This small molecule binds to this protein.
Small molecule (SMILES): Nc1ncnc2c1ncn2[C@@H]1O[C@H](CO[P](=O)(O)O[P](=O)(O)OC[C@H]2O[C@@H](O)[C@H](O)[C@@H]2O)[C@@H](O)[C@H]1O

Binding-site contacts:
Ligand atom C4 contacts residue ALA151 of chain 1.C at 3.6 Å (hydrophobic).
Ligand atom O2B contacts residue GLY298 of chain 1.C at 3.2 Å.
Ligand atom C2 contacts residue THR186 of chain 1.C at 3.6 Å.
Ligand atom N1 contacts residue THR184 of chain 1.C at 2.9 Å (h-bond).
Ligand atom C5' contacts residue ARG152 of chain 1.C at 3.5 Å.
Ligand atom O2B contacts residue PRO299 of chain 1.C at 3.5 Å (h-bond).
Ligand atom C8 contacts residue PHE268 of chain 1.C at 3.5 Å (hydrophobic).
Ligand atom O1A contacts residue ARG152 of chain 1.C at 3.6 Å (salt-bridge).
Ligand atom N7 contacts residue PHE268 of chain 1.C at 3.5 Å.
Ligand atom C2D contacts residue ARG275 of chain 1.C at 3.6 Å.
Ligand atom O1A contacts residue ASN153 of chain 1.C at 3.7 Å.
Ligand atom C5 contacts residue PHE268 of chain 1.C at 3.4 Å (hydrophobic).
Ligand atom O2D contacts residue GLU271 of chain 1.C at 3.1 Å (salt-bridge).
Ligand atom O2B contacts residue GLY300 of chain 1.C at 3.0 Å (h-bond).
Ligand atom N3 contacts residue PHE268 of chain 1.C at 3.6 Å.
Ligand atom C5D contacts residue GLY149 of chain 1.C at 3.3 Å.
Ligand atom N1 contacts residue ALA151 of chain 1.C at 3.8 Å.
Ligand atom O4D contacts residue GLY149 of chain 1.C at 3.2 Å (h-bond).
Ligand atom O2A contacts residue GLY298 of chain 1.C at 3.5 Å.
Ligand atom C2 contacts residue THR184 of chain 1.C at 3.4 Å.
Ligand atom O2D contacts residue ARG275 of chain 1.C at 3.0 Å (salt-bridge).
Ligand atom O1A contacts residue GLY150 of chain 1.C at 3.3 Å.
Ligand atom N9 contacts residue PHE268 of chain 1.C at 3.6 Å.
Ligand atom C2 contacts residue ALA151 of chain 1.C at 3.5 Å (hydrophobic).
Ligand atom O2B contacts residue THR301 of chain 1.C at 3.2 Å (h-bond).
Ligand atom C1D contacts residue THR148 of chain 1.C at 3.6 Å.
Ligand atom O1D contacts residue GLY149 of chain 1.C at 3.0 Å (h-bond).
Ligand atom O3A contacts residue GLY298 of chain 1.C at 3.3 Å (h-bond).
Ligand atom O1D contacts residue THR148 of chain 1.C at 2.8 Å (h-bond).
Ligand atom PA contacts residue ALA151 of chain 1.C at 3.8 Å.
Ligand atom N3 contacts residue ALA151 of chain 1.C at 3.4 Å.
Ligand atom PB contacts residue GLY298 of chain 1.C at 3.8 Å.
Ligand atom C2D contacts residue THR148 of chain 1.C at 3.2 Å.
Ligand atom C5' contacts residue ALA151 of chain 1.C at 3.8 Å (hydrophobic).
Ligand atom C4 contacts residue PHE268 of chain 1.C at 3.4 Å (hydrophobic).
Ligand atom C5D contacts residue THR301 of chain 1.C at 3.4 Å.
Ligand atom O3A contacts residue ALA151 of chain 1.C at 3.8 Å.
Ligand atom O1A contacts residue ALA151 of chain 1.C at 3.1 Å (h-bond).
Ligand atom O5' contacts residue ALA151 of chain 1.C at 3.8 Å.
Ligand atom C4D contacts residue GLY149 of chain 1.C at 3.9 Å.

Sequence of chain 1.C:
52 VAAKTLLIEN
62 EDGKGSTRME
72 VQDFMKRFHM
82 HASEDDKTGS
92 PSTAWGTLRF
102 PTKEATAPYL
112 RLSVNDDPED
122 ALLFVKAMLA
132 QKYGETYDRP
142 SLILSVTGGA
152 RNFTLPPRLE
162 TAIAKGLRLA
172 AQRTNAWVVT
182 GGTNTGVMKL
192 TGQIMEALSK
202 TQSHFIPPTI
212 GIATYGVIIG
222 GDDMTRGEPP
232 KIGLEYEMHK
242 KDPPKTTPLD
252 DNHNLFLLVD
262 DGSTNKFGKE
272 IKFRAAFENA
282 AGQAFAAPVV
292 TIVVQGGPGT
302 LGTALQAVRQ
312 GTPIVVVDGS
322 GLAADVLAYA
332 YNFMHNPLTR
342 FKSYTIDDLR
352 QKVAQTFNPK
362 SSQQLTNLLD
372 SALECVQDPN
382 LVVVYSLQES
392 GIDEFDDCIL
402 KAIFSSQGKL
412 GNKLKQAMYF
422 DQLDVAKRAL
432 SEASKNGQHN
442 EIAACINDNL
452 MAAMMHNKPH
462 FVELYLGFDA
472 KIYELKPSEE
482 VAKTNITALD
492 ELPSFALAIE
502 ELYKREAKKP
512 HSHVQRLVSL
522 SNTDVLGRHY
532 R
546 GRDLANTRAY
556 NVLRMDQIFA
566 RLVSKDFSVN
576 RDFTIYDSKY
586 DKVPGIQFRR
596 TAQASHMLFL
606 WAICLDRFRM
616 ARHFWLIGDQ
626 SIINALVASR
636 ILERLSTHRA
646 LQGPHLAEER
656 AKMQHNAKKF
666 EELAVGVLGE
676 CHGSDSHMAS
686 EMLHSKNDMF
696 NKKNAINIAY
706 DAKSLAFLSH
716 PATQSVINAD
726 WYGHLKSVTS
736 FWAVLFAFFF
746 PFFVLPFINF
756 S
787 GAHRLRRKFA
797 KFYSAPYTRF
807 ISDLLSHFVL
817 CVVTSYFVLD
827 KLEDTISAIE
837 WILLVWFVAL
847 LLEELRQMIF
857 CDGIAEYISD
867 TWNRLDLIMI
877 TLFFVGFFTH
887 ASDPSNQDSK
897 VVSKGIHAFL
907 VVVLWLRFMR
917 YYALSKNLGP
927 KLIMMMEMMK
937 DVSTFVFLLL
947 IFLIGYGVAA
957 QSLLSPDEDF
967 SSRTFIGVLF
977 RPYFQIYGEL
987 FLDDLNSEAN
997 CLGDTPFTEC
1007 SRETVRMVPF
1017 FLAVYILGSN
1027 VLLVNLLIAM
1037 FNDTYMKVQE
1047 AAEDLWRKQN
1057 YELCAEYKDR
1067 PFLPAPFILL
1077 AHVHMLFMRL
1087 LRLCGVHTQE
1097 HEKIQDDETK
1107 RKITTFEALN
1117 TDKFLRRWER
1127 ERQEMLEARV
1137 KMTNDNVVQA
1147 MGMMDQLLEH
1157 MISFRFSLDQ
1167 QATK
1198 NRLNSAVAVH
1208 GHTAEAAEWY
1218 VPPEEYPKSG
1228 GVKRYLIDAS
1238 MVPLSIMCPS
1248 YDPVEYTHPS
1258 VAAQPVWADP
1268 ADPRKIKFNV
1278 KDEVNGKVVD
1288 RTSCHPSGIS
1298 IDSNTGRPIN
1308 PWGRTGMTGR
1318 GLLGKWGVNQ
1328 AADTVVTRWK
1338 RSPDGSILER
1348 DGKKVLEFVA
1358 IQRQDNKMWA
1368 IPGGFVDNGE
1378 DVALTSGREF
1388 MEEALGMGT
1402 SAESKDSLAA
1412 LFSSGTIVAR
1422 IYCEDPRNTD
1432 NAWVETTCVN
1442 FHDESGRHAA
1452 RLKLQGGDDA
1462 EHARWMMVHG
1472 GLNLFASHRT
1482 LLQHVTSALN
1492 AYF